The protein below binds the small molecule below.
Small molecule (SMILES): CC(=O)N[C@H]1[C@H](O[C@H]2[C@H](O)[C@@H](NC(C)=O)CO[C@@H]2CO)O[C@H](CO)[C@@H](O)[C@@H]1O

Binding-site contacts:
Ligand atom C1 contacts residue ASN246 of chain 1.A at 1.5 Å.
Ligand atom C6 contacts residue ASN249 of chain 1.A at 4.0 Å.
Ligand atom C5 contacts residue ASN249 of chain 1.A at 4.3 Å.
Ligand atom C8 contacts residue THR248 of chain 1.A at 4.1 Å.
Ligand atom O6 contacts residue ASN249 of chain 1.A at 3.4 Å (h-bond).
Ligand atom O5 contacts residue ASN246 of chain 1.A at 2.4 Å (h-bond).
Ligand atom C3 contacts residue ASN246 of chain 1.A at 3.7 Å.
Ligand atom C7 contacts residue ASN246 of chain 1.A at 3.4 Å.
Ligand atom O5 contacts residue ASN249 of chain 1.A at 3.7 Å.
Ligand atom C5 contacts residue ASN246 of chain 1.A at 3.7 Å.
Ligand atom O7 contacts residue ASN246 of chain 1.A at 3.7 Å.
Ligand atom C8 contacts residue ASN246 of chain 1.A at 3.9 Å.
Ligand atom C4 contacts residue ASN246 of chain 1.A at 4.3 Å.
Ligand atom C1 contacts residue ASN249 of chain 1.A at 3.8 Å.
Ligand atom C2 contacts residue ASN246 of chain 1.A at 2.5 Å.
Ligand atom N2 contacts residue ASN246 of chain 1.A at 2.8 Å (h-bond).

Sequence of chain 1.A:
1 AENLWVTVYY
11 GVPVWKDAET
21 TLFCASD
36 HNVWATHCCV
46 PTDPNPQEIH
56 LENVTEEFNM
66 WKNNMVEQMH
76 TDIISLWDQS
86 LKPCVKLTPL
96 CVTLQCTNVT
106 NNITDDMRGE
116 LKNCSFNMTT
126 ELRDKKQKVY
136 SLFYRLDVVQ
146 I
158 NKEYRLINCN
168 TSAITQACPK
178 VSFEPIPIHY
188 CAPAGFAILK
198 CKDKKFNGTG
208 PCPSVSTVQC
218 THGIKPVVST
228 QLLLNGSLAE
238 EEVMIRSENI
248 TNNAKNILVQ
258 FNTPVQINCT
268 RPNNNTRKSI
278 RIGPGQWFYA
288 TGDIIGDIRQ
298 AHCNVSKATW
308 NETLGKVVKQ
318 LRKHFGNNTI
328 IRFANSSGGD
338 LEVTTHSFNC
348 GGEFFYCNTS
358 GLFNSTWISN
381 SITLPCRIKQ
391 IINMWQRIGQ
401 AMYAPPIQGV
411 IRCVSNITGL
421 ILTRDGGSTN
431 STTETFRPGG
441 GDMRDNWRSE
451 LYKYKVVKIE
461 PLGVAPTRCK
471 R